Binding-site contacts:
Ligand atom O7 contacts residue LYS171 of chain 3.A at 3.5 Å.
Ligand atom C6 contacts residue PHE121 of chain 3.A at 3.5 Å (hydrophobic).
Ligand atom N12 contacts residue LYS171 of chain 3.A at 3.4 Å (salt-bridge).
Ligand atom N1' contacts residue TRP489 of chain 2.A at 3.3 Å.
Ligand atom O7 contacts residue PRO112 of chain 3.A at 3.5 Å.
Ligand atom O13 contacts residue SER568 of chain 2.A at 2.9 Å (h-bond).
Ligand atom C1 contacts residue PRO112 of chain 3.A at 3.7 Å (hydrophobic).
Ligand atom O7' contacts residue PHE121 of chain 3.A at 3.5 Å.
Ligand atom OBB contacts residue PRO112 of chain 3.A at 3.2 Å.
Ligand atom C6 contacts residue VAL111 of chain 3.A at 3.5 Å (hydrophobic).
Ligand atom C4 contacts residue MET115 of chain 3.A at 3.8 Å (hydrophobic).
Ligand atom N3' contacts residue GLY36 of chain 3.A at 3.5 Å.
Ligand atom N1' contacts residue ARG292 of chain 2.A at 2.8 Å (salt-bridge).
Ligand atom CL4' contacts residue TRP489 of chain 2.A at 3.7 Å.
Ligand atom N3' contacts residue TRP489 of chain 2.A at 3.6 Å.
Ligand atom C2' contacts residue TRP489 of chain 2.A at 3.4 Å (hydrophobic).
Ligand atom C5 contacts residue ALA120 of chain 3.A at 3.7 Å (hydrophobic).
Ligand atom O7' contacts residue ARG292 of chain 2.A at 2.9 Å (salt-bridge).
Ligand atom C5' contacts residue MET485 of chain 2.A at 3.7 Å (hydrophobic).
Ligand atom C13 contacts residue SER568 of chain 2.A at 3.7 Å.
Ligand atom C4' contacts residue TRP489 of chain 2.A at 3.5 Å (hydrophobic).
Ligand atom C4 contacts residue ARG292 of chain 2.A at 3.8 Å.
Ligand atom C6' contacts residue ARG292 of chain 2.A at 3.4 Å.
Ligand atom C13 contacts residue TRP489 of chain 2.A at 3.8 Å (hydrophobic).
Ligand atom C4 contacts residue ASP291 of chain 2.A at 3.5 Å.
Ligand atom C10 contacts residue GLN122 of chain 3.A at 3.1 Å.
Ligand atom O13 contacts residue ARG292 of chain 2.A at 2.5 Å (salt-bridge).
Ligand atom C8' contacts residue MET266 of chain 2.A at 3.6 Å (hydrophobic).
Ligand atom N14 contacts residue TRP489 of chain 2.A at 3.4 Å.
Ligand atom C5 contacts residue ASP291 of chain 2.A at 3.5 Å.
Ligand atom C8' contacts residue FAD1 of chain 2.E at 3.6 Å.
Ligand atom C5' contacts residue TRP489 of chain 2.A at 3.5 Å (hydrophobic).
Ligand atom C6' contacts residue TRP489 of chain 2.A at 3.6 Å (hydrophobic).
Ligand atom O7' contacts residue MET266 of chain 2.A at 3.6 Å (h-bond).
Ligand atom OBB contacts residue LYS171 of chain 3.A at 3.2 Å (salt-bridge).
Ligand atom C13 contacts residue ARG292 of chain 2.A at 3.7 Å.
Ligand atom C9 contacts residue ALA37 of chain 3.A at 3.5 Å (hydrophobic).
Ligand atom OBA contacts residue SER568 of chain 2.A at 2.9 Å.
Ligand atom O7 contacts residue VAL111 of chain 3.A at 3.5 Å.
Ligand atom C10 contacts residue PHE121 of chain 3.A at 3.5 Å (hydrophobic).

Sequence of chain 3.A:
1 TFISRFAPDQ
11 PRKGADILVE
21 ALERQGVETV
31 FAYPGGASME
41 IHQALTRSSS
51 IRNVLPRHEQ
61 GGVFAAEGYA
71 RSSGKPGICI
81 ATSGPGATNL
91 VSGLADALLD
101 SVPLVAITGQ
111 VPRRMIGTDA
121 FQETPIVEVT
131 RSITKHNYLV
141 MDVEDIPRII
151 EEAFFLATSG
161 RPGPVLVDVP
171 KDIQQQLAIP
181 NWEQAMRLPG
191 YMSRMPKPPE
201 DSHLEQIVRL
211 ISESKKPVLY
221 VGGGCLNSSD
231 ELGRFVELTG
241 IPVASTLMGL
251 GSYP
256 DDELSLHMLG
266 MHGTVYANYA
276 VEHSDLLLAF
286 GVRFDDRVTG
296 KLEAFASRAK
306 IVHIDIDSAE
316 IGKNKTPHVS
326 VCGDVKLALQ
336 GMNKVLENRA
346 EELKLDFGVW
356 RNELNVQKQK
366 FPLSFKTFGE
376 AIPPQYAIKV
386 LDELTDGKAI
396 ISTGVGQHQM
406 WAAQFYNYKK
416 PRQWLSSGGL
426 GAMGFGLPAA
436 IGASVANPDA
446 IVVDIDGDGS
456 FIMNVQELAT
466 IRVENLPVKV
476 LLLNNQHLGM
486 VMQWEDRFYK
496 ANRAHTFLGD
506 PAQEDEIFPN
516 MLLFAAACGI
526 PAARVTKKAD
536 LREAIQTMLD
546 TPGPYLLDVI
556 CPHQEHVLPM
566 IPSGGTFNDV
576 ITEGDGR

A small-molecule ligand and the protein it binds are described below.
Small molecule (SMILES): CCOC(=O)c1ccccc1S(=O)(=O)NC(=O)Nc1nc(Cl)cc(OC)n1

Sequence of chain 2.A:
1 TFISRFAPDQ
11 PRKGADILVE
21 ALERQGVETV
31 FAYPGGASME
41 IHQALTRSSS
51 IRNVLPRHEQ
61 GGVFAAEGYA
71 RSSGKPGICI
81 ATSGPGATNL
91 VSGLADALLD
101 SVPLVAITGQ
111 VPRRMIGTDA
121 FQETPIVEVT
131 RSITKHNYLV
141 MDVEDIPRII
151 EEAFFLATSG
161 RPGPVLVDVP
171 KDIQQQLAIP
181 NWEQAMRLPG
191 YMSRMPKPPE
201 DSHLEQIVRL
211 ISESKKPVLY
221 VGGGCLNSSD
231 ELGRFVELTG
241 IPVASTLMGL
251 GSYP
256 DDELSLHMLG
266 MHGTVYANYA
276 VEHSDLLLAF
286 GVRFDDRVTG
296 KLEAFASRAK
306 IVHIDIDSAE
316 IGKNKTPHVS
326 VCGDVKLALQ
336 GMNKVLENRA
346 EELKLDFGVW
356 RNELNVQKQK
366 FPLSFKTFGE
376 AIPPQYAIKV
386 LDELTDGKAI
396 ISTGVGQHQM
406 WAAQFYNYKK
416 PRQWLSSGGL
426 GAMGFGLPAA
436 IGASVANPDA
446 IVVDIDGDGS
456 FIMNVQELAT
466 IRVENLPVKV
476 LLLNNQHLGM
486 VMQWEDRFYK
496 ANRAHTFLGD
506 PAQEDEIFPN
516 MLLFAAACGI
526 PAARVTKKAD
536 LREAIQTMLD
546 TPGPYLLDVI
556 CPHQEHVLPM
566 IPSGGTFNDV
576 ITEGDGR